The small molecule below binds the protein below.
Small molecule (SMILES): CC(=O)N[C@@H]1[C@@H](O)[C@H](O)[C@@H](CO)O[C@H]1O

Sequence of chain 1.C:
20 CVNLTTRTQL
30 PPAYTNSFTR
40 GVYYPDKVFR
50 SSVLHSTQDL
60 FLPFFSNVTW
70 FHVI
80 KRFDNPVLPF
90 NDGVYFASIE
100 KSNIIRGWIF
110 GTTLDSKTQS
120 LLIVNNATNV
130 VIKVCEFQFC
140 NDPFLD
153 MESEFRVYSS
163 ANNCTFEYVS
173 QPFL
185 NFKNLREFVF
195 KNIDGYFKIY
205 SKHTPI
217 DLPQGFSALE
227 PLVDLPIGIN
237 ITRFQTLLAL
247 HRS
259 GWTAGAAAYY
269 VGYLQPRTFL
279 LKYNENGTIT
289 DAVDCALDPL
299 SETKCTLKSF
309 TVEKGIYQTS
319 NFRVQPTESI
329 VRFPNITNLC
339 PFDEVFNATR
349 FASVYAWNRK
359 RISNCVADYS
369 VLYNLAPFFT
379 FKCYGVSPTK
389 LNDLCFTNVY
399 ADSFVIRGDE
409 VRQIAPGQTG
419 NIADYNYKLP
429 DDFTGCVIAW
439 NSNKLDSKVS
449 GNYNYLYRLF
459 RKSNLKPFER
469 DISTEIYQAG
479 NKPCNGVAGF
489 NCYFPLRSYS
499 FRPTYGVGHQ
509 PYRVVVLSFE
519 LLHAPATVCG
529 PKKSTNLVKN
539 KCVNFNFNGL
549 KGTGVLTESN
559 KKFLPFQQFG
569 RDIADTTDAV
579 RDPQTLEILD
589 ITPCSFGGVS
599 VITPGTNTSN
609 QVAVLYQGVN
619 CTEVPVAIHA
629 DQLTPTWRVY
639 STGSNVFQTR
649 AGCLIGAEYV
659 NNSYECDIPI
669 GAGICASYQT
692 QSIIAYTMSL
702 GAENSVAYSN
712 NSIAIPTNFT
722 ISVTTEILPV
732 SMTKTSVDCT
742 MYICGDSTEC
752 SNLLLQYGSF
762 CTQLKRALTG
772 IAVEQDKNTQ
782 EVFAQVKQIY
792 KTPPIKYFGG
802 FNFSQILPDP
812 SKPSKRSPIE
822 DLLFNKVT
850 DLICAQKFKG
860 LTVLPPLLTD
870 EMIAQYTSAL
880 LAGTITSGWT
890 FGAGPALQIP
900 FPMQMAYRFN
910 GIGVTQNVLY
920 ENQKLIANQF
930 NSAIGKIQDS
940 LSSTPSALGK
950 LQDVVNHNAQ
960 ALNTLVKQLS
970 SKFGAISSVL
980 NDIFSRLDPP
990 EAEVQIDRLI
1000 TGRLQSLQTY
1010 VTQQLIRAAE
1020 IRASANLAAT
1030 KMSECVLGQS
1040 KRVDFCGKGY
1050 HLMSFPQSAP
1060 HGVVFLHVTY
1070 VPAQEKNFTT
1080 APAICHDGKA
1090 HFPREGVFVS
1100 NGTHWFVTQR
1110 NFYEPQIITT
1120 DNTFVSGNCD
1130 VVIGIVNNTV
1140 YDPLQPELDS

Binding-site contacts:
Ligand atom C8 contacts residue ASN164 of chain 1.C at 3.7 Å.
Ligand atom C8 contacts residue ASN165 of chain 1.C at 3.8 Å.
Ligand atom O7 contacts residue ASN165 of chain 1.C at 4.2 Å.
Ligand atom O7 contacts residue ASN164 of chain 1.C at 2.9 Å (h-bond).
Ligand atom C7 contacts residue ASN165 of chain 1.C at 3.7 Å.
Ligand atom C5 contacts residue ASN165 of chain 1.C at 3.7 Å.
Ligand atom O5 contacts residue ASN165 of chain 1.C at 2.4 Å (h-bond).
Ligand atom C7 contacts residue ASN164 of chain 1.C at 3.7 Å.
Ligand atom C1 contacts residue ASN165 of chain 1.C at 1.4 Å.
Ligand atom N2 contacts residue ASN165 of chain 1.C at 2.8 Å (h-bond).
Ligand atom C4 contacts residue ASN165 of chain 1.C at 4.2 Å.
Ligand atom N2 contacts residue ASN164 of chain 1.C at 4.4 Å.
Ligand atom C8 contacts residue ALA163 of chain 1.C at 4.3 Å (hydrophobic).
Ligand atom C2 contacts residue ASN165 of chain 1.C at 2.5 Å.
Ligand atom C3 contacts residue ASN165 of chain 1.C at 3.8 Å.